Binding-site contacts:
Ligand atom C2 contacts residue ASN154 of chain 60.C at 3.5 Å.
Ligand atom N2 contacts residue ASN154 of chain 60.C at 3.8 Å.
Ligand atom C1 contacts residue THR156 of chain 60.C at 3.6 Å.
Ligand atom C7 contacts residue THR156 of chain 60.C at 3.9 Å.
Ligand atom O7 contacts residue ASN154 of chain 60.C at 2.6 Å (h-bond).
Ligand atom C1 contacts residue ASN154 of chain 60.C at 3.4 Å.
Ligand atom O6 contacts residue MET151 of chain 60.C at 3.4 Å.
Ligand atom C8 contacts residue THR156 of chain 60.C at 4.0 Å.
Ligand atom C2 contacts residue THR156 of chain 60.C at 4.2 Å.
Ligand atom C8 contacts residue ASN154 of chain 60.C at 3.6 Å.
Ligand atom O5 contacts residue ASN154 of chain 60.C at 4.0 Å.
Ligand atom C7 contacts residue ASN154 of chain 60.C at 3.3 Å.
Ligand atom C6 contacts residue MET151 of chain 60.C at 4.5 Å (hydrophobic).
Ligand atom N2 contacts residue THR156 of chain 60.C at 3.6 Å (h-bond).

This protein binds this small molecule.
Small molecule (SMILES): CC(=O)N[C@H]1[C@H](O[C@H]2[C@H](O)[C@@H](NC(C)=O)CO[C@@H]2CO)O[C@H](CO)[C@@H](O)[C@@H]1O

Sequence of chain 60.C:
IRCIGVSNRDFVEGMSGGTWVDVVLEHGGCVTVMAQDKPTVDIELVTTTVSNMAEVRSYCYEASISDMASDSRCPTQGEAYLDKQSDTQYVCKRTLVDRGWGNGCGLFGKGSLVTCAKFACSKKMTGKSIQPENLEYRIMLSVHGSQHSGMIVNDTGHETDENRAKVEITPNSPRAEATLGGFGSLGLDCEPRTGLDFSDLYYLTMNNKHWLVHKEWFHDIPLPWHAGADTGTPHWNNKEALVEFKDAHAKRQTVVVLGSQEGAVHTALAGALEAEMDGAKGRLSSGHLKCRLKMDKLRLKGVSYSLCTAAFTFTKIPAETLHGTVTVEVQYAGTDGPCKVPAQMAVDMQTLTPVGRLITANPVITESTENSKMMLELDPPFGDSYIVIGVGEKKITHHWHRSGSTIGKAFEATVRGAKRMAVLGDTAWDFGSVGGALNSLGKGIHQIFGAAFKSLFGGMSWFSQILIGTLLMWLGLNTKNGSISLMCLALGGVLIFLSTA